Sequence of chain 1.A:
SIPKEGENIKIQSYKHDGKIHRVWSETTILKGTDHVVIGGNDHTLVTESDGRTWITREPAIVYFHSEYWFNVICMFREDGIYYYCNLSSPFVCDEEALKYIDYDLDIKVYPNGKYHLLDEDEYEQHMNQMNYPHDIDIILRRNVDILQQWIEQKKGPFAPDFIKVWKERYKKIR

Binding-site contacts:
Ligand atom PG contacts residue HIS25 of chain 1.A at 3.8 Å.
Ligand atom C5' contacts residue ARG26 of chain 1.A at 3.3 Å.
Ligand atom O3' contacts residue TYR88 of chain 1.A at 3.3 Å.
Ligand atom N7 contacts residue TRP58 of chain 1.A at 3.8 Å.
Ligand atom C2 contacts residue TRP28 of chain 1.A at 3.8 Å (hydrophobic).
Ligand atom PG contacts residue ARG26 of chain 1.A at 3.8 Å.
Ligand atom O4' contacts residue TRP28 of chain 1.A at 3.8 Å.
Ligand atom N2 contacts residue TRP28 of chain 1.A at 3.6 Å.
Ligand atom O3G contacts residue TYR88 of chain 1.A at 3.9 Å.
Ligand atom N2 contacts residue ALA64 of chain 1.A at 3.9 Å.
Ligand atom N3 contacts residue TRP28 of chain 1.A at 3.4 Å (h-bond).
Ligand atom C5 contacts residue MET79 of chain 1.A at 3.7 Å (hydrophobic).
Ligand atom O3B contacts residue TYR88 of chain 1.A at 3.6 Å (h-bond).
Ligand atom O3G contacts residue MG1 of chain 1.D at 2.6 Å.
Ligand atom N1 contacts residue THR60 of chain 1.A at 3.1 Å.
Ligand atom C5 contacts residue TRP58 of chain 1.A at 3.9 Å (hydrophobic).
Ligand atom N9 contacts residue TRP58 of chain 1.A at 3.8 Å.
Ligand atom C2 contacts residue THR60 of chain 1.A at 3.6 Å.
Ligand atom O6 contacts residue THR60 of chain 1.A at 3.5 Å.
Ligand atom O2' contacts residue MET79 of chain 1.A at 3.8 Å.
Ligand atom C6 contacts residue THR60 of chain 1.A at 3.4 Å.
Ligand atom O2' contacts residue TYR88 of chain 1.A at 3.1 Å.
Ligand atom N2 contacts residue ASN45 of chain 1.A at 2.9 Å (h-bond).
Ligand atom O6 contacts residue GLU62 of chain 1.A at 3.7 Å.
Ligand atom C8 contacts residue TRP58 of chain 1.A at 3.8 Å (hydrophobic).
Ligand atom O2G contacts residue HIS25 of chain 1.A at 2.7 Å (h-bond).
Ligand atom O4' contacts residue TRP58 of chain 1.A at 3.7 Å.
Ligand atom O2G contacts residue ARG26 of chain 1.A at 2.9 Å (salt-bridge).
Ligand atom C4' contacts residue ARG26 of chain 1.A at 3.6 Å.
Ligand atom C8 contacts residue MET79 of chain 1.A at 3.8 Å (hydrophobic).
Ligand atom S1G contacts residue HIS25 of chain 1.A at 3.8 Å.
Ligand atom N7 contacts residue MET79 of chain 1.A at 3.6 Å.
Ligand atom PG contacts residue MG1 of chain 1.D at 3.8 Å.
Ligand atom S1G contacts residue ARG26 of chain 1.A at 3.6 Å (salt-bridge).
Ligand atom C3' contacts residue TYR88 of chain 1.A at 3.9 Å (hydrophobic).
Ligand atom O1B contacts residue TYR88 of chain 1.A at 2.6 Å (h-bond).
Ligand atom O3' contacts residue ILE77 of chain 1.A at 3.6 Å.
Ligand atom O3B contacts residue ARG26 of chain 1.A at 3.6 Å (salt-bridge).
Ligand atom PB contacts residue TYR88 of chain 1.A at 3.6 Å.
Ligand atom O3G contacts residue ASP123 of chain 1.A at 3.4 Å (salt-bridge).

A protein and the small-molecule ligand that binds it are described below.
Small molecule (SMILES): Nc1nc2c(ncn2[C@@H]2O[C@H](CO[P](=O)(O)O[P](=O)(O)OP(O)(O)=S)[C@@H](O)[C@H]2O)c(=O)[nH]1